Sequence of chain 1.A:
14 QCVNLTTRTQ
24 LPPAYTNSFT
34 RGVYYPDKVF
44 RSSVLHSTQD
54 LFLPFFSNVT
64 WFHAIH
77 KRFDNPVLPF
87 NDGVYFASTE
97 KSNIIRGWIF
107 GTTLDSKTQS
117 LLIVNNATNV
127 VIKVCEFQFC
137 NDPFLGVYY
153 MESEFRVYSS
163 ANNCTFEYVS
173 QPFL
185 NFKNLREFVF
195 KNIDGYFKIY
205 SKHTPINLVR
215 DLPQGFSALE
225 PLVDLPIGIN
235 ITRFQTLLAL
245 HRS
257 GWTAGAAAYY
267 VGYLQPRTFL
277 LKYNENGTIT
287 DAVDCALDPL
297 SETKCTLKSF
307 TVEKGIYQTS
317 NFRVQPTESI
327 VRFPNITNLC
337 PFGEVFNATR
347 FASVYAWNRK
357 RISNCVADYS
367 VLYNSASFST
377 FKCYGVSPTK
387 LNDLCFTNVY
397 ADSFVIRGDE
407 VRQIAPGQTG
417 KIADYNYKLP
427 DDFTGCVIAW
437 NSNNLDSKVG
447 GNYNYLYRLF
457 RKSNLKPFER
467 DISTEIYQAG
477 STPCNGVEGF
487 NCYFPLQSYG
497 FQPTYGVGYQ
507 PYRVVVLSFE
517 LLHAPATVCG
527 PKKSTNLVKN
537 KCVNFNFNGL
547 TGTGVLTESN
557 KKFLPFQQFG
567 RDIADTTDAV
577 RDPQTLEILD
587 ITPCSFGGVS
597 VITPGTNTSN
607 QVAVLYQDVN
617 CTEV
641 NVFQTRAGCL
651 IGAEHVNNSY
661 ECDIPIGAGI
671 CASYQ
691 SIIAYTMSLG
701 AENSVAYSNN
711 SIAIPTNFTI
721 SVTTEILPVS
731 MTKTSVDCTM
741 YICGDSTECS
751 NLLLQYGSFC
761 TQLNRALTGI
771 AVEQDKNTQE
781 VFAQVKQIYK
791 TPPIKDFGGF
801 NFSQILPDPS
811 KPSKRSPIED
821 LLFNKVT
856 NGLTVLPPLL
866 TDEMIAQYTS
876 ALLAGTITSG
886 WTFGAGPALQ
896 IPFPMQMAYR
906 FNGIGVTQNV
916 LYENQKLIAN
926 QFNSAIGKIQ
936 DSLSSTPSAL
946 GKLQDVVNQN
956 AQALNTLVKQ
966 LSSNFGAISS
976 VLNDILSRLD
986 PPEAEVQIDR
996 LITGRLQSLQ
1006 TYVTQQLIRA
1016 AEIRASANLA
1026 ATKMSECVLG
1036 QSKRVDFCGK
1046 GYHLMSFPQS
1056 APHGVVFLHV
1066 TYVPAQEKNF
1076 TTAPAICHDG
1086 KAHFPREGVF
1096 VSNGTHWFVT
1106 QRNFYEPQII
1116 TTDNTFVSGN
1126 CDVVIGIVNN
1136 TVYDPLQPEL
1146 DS

This protein binds this small molecule.
Small molecule (SMILES): CC(=O)N[C@@H]1[C@@H](O)[C@H](O)[C@@H](CO)O[C@H]1O

Binding-site contacts:
Ligand atom O6 contacts residue ASN164 of chain 1.A at 3.4 Å.
Ligand atom O5 contacts residue ASN164 of chain 1.A at 3.0 Å (h-bond).
Ligand atom C7 contacts residue ASN165 of chain 1.A at 3.2 Å.
Ligand atom C1 contacts residue GLU132 of chain 1.A at 3.6 Å.
Ligand atom O6 contacts residue ASN165 of chain 1.A at 4.0 Å.
Ligand atom C6 contacts residue ASN164 of chain 1.A at 3.5 Å.
Ligand atom O7 contacts residue ASN165 of chain 1.A at 3.2 Å.
Ligand atom N2 contacts residue ASN165 of chain 1.A at 2.9 Å (h-bond).
Ligand atom C4 contacts residue ASN165 of chain 1.A at 4.3 Å.
Ligand atom C2 contacts residue ASN165 of chain 1.A at 2.5 Å.
Ligand atom C1 contacts residue ASN164 of chain 1.A at 3.9 Å.
Ligand atom C8 contacts residue ASN165 of chain 1.A at 4.4 Å.
Ligand atom O5 contacts residue ASN165 of chain 1.A at 2.4 Å (h-bond).
Ligand atom C5 contacts residue ASN164 of chain 1.A at 3.6 Å.
Ligand atom C1 contacts residue ASN165 of chain 1.A at 1.4 Å.
Ligand atom C3 contacts residue ASN165 of chain 1.A at 3.8 Å.
Ligand atom O5 contacts residue GLU132 of chain 1.A at 4.2 Å.
Ligand atom C5 contacts residue ASN165 of chain 1.A at 3.7 Å.